Sequence of chain 1.G:
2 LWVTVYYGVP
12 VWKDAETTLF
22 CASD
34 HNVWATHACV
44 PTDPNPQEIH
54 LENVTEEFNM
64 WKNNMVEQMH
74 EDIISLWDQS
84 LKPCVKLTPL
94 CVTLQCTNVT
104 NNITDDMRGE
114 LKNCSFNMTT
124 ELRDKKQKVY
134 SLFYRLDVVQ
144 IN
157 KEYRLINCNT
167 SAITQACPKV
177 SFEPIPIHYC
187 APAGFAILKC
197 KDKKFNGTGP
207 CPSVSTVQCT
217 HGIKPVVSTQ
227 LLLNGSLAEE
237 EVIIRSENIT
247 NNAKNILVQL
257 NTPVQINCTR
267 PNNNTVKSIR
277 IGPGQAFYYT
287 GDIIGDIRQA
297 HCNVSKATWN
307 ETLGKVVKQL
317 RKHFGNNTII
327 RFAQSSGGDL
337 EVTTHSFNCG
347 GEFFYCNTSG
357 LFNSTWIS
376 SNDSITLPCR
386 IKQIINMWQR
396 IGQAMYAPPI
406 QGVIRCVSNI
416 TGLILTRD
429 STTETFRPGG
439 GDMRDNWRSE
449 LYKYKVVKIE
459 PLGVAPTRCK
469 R

A small-molecule ligand and the protein it binds are described below.
Small molecule (SMILES): CC(=O)N[C@H]1[C@H](O[C@H]2[C@H](O)[C@@H](NC(C)=O)CO[C@@H]2CO)O[C@H](CO)[C@@H](O)[C@@H]1O

Binding-site contacts:
Ligand atom N2 contacts residue GLY407 of chain 1.G at 4.2 Å.
Ligand atom C8 contacts residue ASN269 of chain 1.G at 4.3 Å.
Ligand atom C7 contacts residue GLY407 of chain 1.G at 4.5 Å.
Ligand atom C1 contacts residue ILE290 of chain 1.G at 3.4 Å (hydrophobic).
Ligand atom O6 contacts residue ILE290 of chain 1.G at 3.3 Å.
Ligand atom C1 contacts residue ASN269 of chain 1.G at 1.4 Å.
Ligand atom O7 contacts residue ASN269 of chain 1.G at 3.6 Å (h-bond).
Ligand atom C5 contacts residue ILE290 of chain 1.G at 3.7 Å (hydrophobic).
Ligand atom O5 contacts residue ASN269 of chain 1.G at 2.4 Å (h-bond).
Ligand atom C8 contacts residue VAL408 of chain 1.G at 3.5 Å (hydrophobic).
Ligand atom C5 contacts residue ASN269 of chain 1.G at 3.7 Å.
Ligand atom C3 contacts residue ASN269 of chain 1.G at 3.8 Å.
Ligand atom C6 contacts residue ILE290 of chain 1.G at 4.1 Å (hydrophobic).
Ligand atom O5 contacts residue ILE290 of chain 1.G at 3.2 Å.
Ligand atom C4 contacts residue ASN269 of chain 1.G at 4.2 Å.
Ligand atom C2 contacts residue ASN269 of chain 1.G at 2.5 Å.
Ligand atom N2 contacts residue ASN269 of chain 1.G at 2.9 Å (h-bond).
Ligand atom C7 contacts residue ASN269 of chain 1.G at 3.4 Å.
Ligand atom C8 contacts residue GLY407 of chain 1.G at 3.8 Å.